Sequence of chain 2.M:
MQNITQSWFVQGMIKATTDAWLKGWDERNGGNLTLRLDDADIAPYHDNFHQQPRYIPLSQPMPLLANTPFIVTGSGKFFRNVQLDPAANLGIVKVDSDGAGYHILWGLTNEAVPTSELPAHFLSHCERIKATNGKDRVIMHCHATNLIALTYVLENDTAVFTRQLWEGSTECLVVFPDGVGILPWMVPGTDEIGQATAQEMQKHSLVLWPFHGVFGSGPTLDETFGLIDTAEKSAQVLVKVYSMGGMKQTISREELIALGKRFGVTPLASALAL

Binding-site contacts:
Ligand atom O2 contacts residue TRP209 of chain 2.M at 4.0 Å.
Ligand atom P contacts residue ASN29 of chain 2.M at 3.7 Å.
Ligand atom O4P contacts residue GLY76 of chain 2.M at 3.6 Å.
Ligand atom O4P contacts residue SER116 of chain 2.M at 2.8 Å (h-bond).
Ligand atom O2 contacts residue ZN1 of chain 2.SA at 2.2 Å.
Ligand atom O1 contacts residue HIS143 of chain 2.M at 3.1 Å (h-bond).
Ligand atom O2 contacts residue HIS212 of chain 2.M at 3.0 Å (h-bond).
Ligand atom O2P contacts residue ASN32 of chain 2.M at 2.8 Å (h-bond).
Ligand atom P contacts residue GLY76 of chain 2.M at 3.9 Å.
Ligand atom O1 contacts residue GLY31 of chain 2.M at 2.8 Å (h-bond).
Ligand atom O1 contacts residue HIS141 of chain 2.M at 3.3 Å (h-bond).
Ligand atom O4P contacts residue SER75 of chain 2.M at 3.3 Å (h-bond).
Ligand atom O1 contacts residue ZN1 of chain 2.SA at 2.2 Å.
Ligand atom N2 contacts residue HIS141 of chain 2.M at 4.0 Å.
Ligand atom C2 contacts residue ASN29 of chain 2.M at 3.5 Å.
Ligand atom O2P contacts residue GLY31 of chain 2.M at 3.5 Å (h-bond).
Ligand atom N2 contacts residue ASN32 of chain 2.M at 3.7 Å.
Ligand atom C1 contacts residue ZN1 of chain 2.SA at 2.7 Å.
Ligand atom O2 contacts residue GLU117 of chain 2.M at 2.5 Å (salt-bridge).
Ligand atom C1 contacts residue HIS141 of chain 2.M at 3.9 Å.
Ligand atom O2P contacts residue SER116 of chain 2.M at 4.0 Å.
Ligand atom O1P contacts residue ASN32 of chain 2.M at 3.4 Å (h-bond).
Ligand atom C1 contacts residue GLY31 of chain 2.M at 3.8 Å.
Ligand atom O1 contacts residue GLY30 of chain 2.M at 3.6 Å.
Ligand atom N2 contacts residue HIS212 of chain 2.M at 4.0 Å.
Ligand atom O1P contacts residue ASN29 of chain 2.M at 3.8 Å.
Ligand atom O1 contacts residue ASN32 of chain 2.M at 3.8 Å.
Ligand atom O4P contacts residue THR115 of chain 2.M at 3.7 Å.
Ligand atom O2 contacts residue HIS141 of chain 2.M at 3.2 Å (h-bond).
Ligand atom O3P contacts residue GLY76 of chain 2.M at 3.1 Å (h-bond).
Ligand atom O1P contacts residue SER116 of chain 2.M at 3.7 Å.
Ligand atom C2 contacts residue ASN32 of chain 2.M at 3.7 Å.
Ligand atom O3P contacts residue GLY74 of chain 2.M at 4.0 Å.
Ligand atom N2 contacts residue ZN1 of chain 2.SA at 2.8 Å.
Ligand atom N2 contacts residue GLU117 of chain 2.M at 3.1 Å (salt-bridge).
Ligand atom P contacts residue THR115 of chain 2.M at 3.7 Å.
Ligand atom C1 contacts residue ASN32 of chain 2.M at 3.4 Å.
Ligand atom O2P contacts residue THR115 of chain 2.M at 2.4 Å (h-bond).
Ligand atom P contacts residue ASN32 of chain 2.M at 3.8 Å.
Ligand atom O3P contacts residue ASN29 of chain 2.M at 2.7 Å (h-bond).

This small molecule binds to this protein.
Small molecule (SMILES): O=C(COP(=O)(O)O)NO